Sequence of chain 4.A:
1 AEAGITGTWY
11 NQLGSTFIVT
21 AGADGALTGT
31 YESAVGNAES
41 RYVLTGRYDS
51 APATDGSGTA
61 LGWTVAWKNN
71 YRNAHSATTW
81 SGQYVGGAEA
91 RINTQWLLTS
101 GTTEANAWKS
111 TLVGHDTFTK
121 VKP

Binding-site contacts:
Ligand atom NE2 contacts residue TRP96 of chain 2.A at 3.5 Å.
Ligand atom NE2 contacts residue LEU98 of chain 2.A at 3.9 Å.
Ligand atom CG contacts residue TYR42 of chain 2.A at 3.8 Å (hydrophobic).
Ligand atom CB contacts residue TYR42 of chain 2.A at 3.5 Å (hydrophobic).
Ligand atom O contacts residue SER15 of chain 2.A at 3.9 Å.
Ligand atom CD contacts residue ARG72 of chain 2.A at 3.7 Å.
Ligand atom N contacts residue TRP108 of chain 4.A at 3.8 Å.
Ligand atom CE2 contacts residue TRP108 of chain 4.A at 3.0 Å (hydrophobic).
Ligand atom CD1 contacts residue LEU13 of chain 2.A at 3.9 Å (hydrophobic).
Ligand atom OE1 contacts residue TRP67 of chain 2.A at 3.6 Å.
Ligand atom C contacts residue SER33 of chain 2.A at 3.8 Å.
Ligand atom CE2 contacts residue LEU98 of chain 2.A at 3.8 Å (hydrophobic).
Ligand atom N contacts residue SER33 of chain 2.A at 3.2 Å.
Ligand atom CG contacts residue TRP67 of chain 2.A at 3.8 Å (hydrophobic).
Ligand atom CA contacts residue TRP67 of chain 2.A at 3.6 Å (hydrophobic).
Ligand atom NE2 contacts residue TRP67 of chain 2.A at 3.5 Å.
Ligand atom CG contacts residue TRP108 of chain 4.A at 3.4 Å (hydrophobic).
Ligand atom CD1 contacts residue TRP108 of chain 4.A at 3.4 Å (hydrophobic).
Ligand atom CD contacts residue THR78 of chain 2.A at 3.9 Å.
Ligand atom NE2 contacts residue THR78 of chain 2.A at 4.0 Å.
Ligand atom CG contacts residue TYR31 of chain 2.A at 3.8 Å (hydrophobic).
Ligand atom O contacts residue TYR31 of chain 2.A at 3.3 Å (h-bond).
Ligand atom CB contacts residue TRP67 of chain 2.A at 3.6 Å (hydrophobic).
Ligand atom OE1 contacts residue LEU98 of chain 2.A at 3.6 Å.
Ligand atom CZ contacts residue TRP108 of chain 4.A at 3.5 Å (hydrophobic).
Ligand atom NE2 contacts residue SER76 of chain 2.A at 3.0 Å (h-bond).
Ligand atom CD2 contacts residue TRP108 of chain 4.A at 3.2 Å (hydrophobic).
Ligand atom CG contacts residue ALA74 of chain 2.A at 3.9 Å (hydrophobic).
Ligand atom C contacts residue SER33 of chain 2.A at 3.5 Å.
Ligand atom CZ contacts residue TRP96 of chain 2.A at 4.0 Å (hydrophobic).
Ligand atom O contacts residue SER33 of chain 2.A at 2.8 Å (h-bond).
Ligand atom NE2 contacts residue TRP80 of chain 2.A at 3.9 Å.
Ligand atom O contacts residue SER33 of chain 2.A at 3.7 Å.
Ligand atom CB contacts residue TRP108 of chain 4.A at 3.9 Å (hydrophobic).
Ligand atom O contacts residue TRP67 of chain 2.A at 3.9 Å.
Ligand atom CE1 contacts residue TRP108 of chain 4.A at 3.3 Å (hydrophobic).
Ligand atom N contacts residue TRP67 of chain 2.A at 4.0 Å.
Ligand atom CE1 contacts residue TRP67 of chain 2.A at 3.5 Å (hydrophobic).
Ligand atom CD2 contacts residue SER76 of chain 2.A at 3.6 Å.
Ligand atom OE1 contacts residue THR78 of chain 2.A at 2.7 Å (h-bond).

This protein binds this small molecule.
Small molecule (SMILES): CC(=O)N[C@H]1CSSC[C@@H](C(N)=O)NC(=O)[C@H](Cc2ccccc2)NC(=O)[C@H](CCC(N)=O)NC(=O)[C@@H]2CCCN2C(=O)[C@H](Cc2c[nH]cn2)NC1=O

Sequence of chain 2.A:
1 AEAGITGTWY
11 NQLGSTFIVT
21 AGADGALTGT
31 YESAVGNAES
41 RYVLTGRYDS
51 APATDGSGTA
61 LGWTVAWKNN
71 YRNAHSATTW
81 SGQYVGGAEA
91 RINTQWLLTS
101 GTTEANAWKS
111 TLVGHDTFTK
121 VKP